Sequence of chain 1.A:
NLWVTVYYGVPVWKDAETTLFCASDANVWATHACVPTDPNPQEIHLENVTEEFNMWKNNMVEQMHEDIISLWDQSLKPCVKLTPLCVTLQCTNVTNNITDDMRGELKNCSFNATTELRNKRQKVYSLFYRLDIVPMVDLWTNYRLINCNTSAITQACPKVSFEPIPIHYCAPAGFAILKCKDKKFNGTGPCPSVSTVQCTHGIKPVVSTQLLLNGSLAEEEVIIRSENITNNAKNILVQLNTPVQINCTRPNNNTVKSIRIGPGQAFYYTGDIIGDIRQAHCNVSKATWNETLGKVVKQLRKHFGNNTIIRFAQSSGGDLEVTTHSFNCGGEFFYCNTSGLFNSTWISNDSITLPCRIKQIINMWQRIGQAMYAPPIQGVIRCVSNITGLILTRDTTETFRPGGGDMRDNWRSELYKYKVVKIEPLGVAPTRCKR

A protein and the small-molecule ligand that binds it are described below.
Small molecule (SMILES): CC(=O)N[C@@H]1[C@@H](O)[C@H](O)[C@@H](CO)O[C@H]1O

Binding-site contacts:
Ligand atom C5 contacts residue ASN300 of chain 1.A at 3.9 Å.
Ligand atom C6 contacts residue TRP356 of chain 1.A at 3.8 Å (hydrophobic).
Ligand atom C3 contacts residue ASN300 of chain 1.A at 3.9 Å.
Ligand atom N2 contacts residue ASN300 of chain 1.A at 2.9 Å (h-bond).
Ligand atom O5 contacts residue ASN300 of chain 1.A at 2.5 Å (h-bond).
Ligand atom C1 contacts residue TRP356 of chain 1.A at 3.7 Å (hydrophobic).
Ligand atom O7 contacts residue ASN300 of chain 1.A at 3.3 Å (h-bond).
Ligand atom O6 contacts residue TRP356 of chain 1.A at 4.4 Å.
Ligand atom C8 contacts residue LYS296 of chain 1.A at 3.9 Å.
Ligand atom C7 contacts residue ASN300 of chain 1.A at 3.3 Å.
Ligand atom C4 contacts residue ASN300 of chain 1.A at 4.4 Å.
Ligand atom C8 contacts residue ASN300 of chain 1.A at 4.1 Å.
Ligand atom C5 contacts residue TRP356 of chain 1.A at 3.9 Å (hydrophobic).
Ligand atom C1 contacts residue ASN300 of chain 1.A at 1.5 Å.
Ligand atom C2 contacts residue ASN300 of chain 1.A at 2.5 Å.
Ligand atom O5 contacts residue TRP356 of chain 1.A at 3.5 Å.